Binding-site contacts:
Ligand atom N07 contacts residue ALA7 of chain 1.B at 3.4 Å.
Ligand atom C30 contacts residue SER97 of chain 1.B at 3.7 Å.
Ligand atom C05 contacts residue GLU28 of chain 1.B at 3.6 Å.
Ligand atom C12 contacts residue NAP1 of chain 1.F at 3.5 Å.
Ligand atom C27 contacts residue SER50 of chain 1.B at 3.6 Å.
Ligand atom C27 contacts residue MET51 of chain 1.B at 3.8 Å (hydrophobic).
Ligand atom N06 contacts residue GLU28 of chain 1.B at 2.7 Å (salt-bridge).
Ligand atom N22 contacts residue GLN29 of chain 1.B at 3.1 Å (h-bond).
Ligand atom N06 contacts residue SER116 of chain 1.B at 3.7 Å.
Ligand atom N06 contacts residue ALA7 of chain 1.B at 3.4 Å (h-bond).
Ligand atom N09 contacts residue TYR103 of chain 1.B at 3.4 Å (h-bond).
Ligand atom N07 contacts residue ALA8 of chain 1.B at 3.6 Å.
Ligand atom C08 contacts residue MET6 of chain 1.B at 3.7 Å (hydrophobic).
Ligand atom C08 contacts residue PHE32 of chain 1.B at 3.4 Å (hydrophobic).
Ligand atom C15 contacts residue MET51 of chain 1.B at 3.8 Å (hydrophobic).
Ligand atom C13 contacts residue NAP1 of chain 1.F at 3.6 Å.
Ligand atom N04 contacts residue ALA8 of chain 1.B at 3.7 Å.
Ligand atom C11 contacts residue NAP1 of chain 1.F at 3.7 Å.
Ligand atom C01 contacts residue PHE32 of chain 1.B at 3.8 Å (hydrophobic).
Ligand atom C02 contacts residue GLU28 of chain 1.B at 3.6 Å.
Ligand atom N09 contacts residue MET6 of chain 1.B at 3.0 Å (h-bond).
Ligand atom C05 contacts residue ALA7 of chain 1.B at 3.7 Å (hydrophobic).
Ligand atom C30 contacts residue NAP1 of chain 1.F at 3.9 Å.
Ligand atom N07 contacts residue MET6 of chain 1.B at 3.5 Å.
Ligand atom C08 contacts residue NAP1 of chain 1.F at 3.7 Å.
Ligand atom N09 contacts residue PHE32 of chain 1.B at 3.5 Å.
Ligand atom C10 contacts residue PHE32 of chain 1.B at 3.7 Å (hydrophobic).
Ligand atom N07 contacts residue PHE32 of chain 1.B at 3.6 Å.
Ligand atom N09 contacts residue SER97 of chain 1.B at 3.5 Å (h-bond).
Ligand atom C03 contacts residue GLU28 of chain 1.B at 3.6 Å.
Ligand atom N04 contacts residue GLU28 of chain 1.B at 2.8 Å (salt-bridge).
Ligand atom N09 contacts residue NAP1 of chain 1.F at 3.8 Å.
Ligand atom C01 contacts residue GLN29 of chain 1.B at 3.8 Å.
Ligand atom C30 contacts residue MET51 of chain 1.B at 3.4 Å (hydrophobic).
Ligand atom N04 contacts residue PHE32 of chain 1.B at 3.9 Å.
Ligand atom C05 contacts residue ALA8 of chain 1.B at 3.7 Å (hydrophobic).
Ligand atom N06 contacts residue MET6 of chain 1.B at 3.7 Å.
Ligand atom C30 contacts residue THR47 of chain 1.B at 3.5 Å.
Ligand atom CL29 contacts residue NAP1 of chain 1.F at 3.9 Å.
Ligand atom CL29 contacts residue SER50 of chain 1.B at 3.6 Å.

Sequence of chain 1.B:
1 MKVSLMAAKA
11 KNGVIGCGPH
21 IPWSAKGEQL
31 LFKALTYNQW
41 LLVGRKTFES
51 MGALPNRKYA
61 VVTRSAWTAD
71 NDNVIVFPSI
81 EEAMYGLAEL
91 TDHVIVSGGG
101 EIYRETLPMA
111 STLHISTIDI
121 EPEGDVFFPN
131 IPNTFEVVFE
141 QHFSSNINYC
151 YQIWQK

This protein binds this small molecule.
Small molecule (SMILES): CCc1nc(N)nc(N)c1C#C[C@H](C)c1cc(-c2ccc(C(N)=O)cc2)ccc1Cl